This small molecule binds to this protein.
Small molecule (SMILES): Nc1ccn([C@H]2C[C@H](O)[C@@H](COP(=O)(O)O)O2)c(=O)n1

Sequence of chain 49.A:
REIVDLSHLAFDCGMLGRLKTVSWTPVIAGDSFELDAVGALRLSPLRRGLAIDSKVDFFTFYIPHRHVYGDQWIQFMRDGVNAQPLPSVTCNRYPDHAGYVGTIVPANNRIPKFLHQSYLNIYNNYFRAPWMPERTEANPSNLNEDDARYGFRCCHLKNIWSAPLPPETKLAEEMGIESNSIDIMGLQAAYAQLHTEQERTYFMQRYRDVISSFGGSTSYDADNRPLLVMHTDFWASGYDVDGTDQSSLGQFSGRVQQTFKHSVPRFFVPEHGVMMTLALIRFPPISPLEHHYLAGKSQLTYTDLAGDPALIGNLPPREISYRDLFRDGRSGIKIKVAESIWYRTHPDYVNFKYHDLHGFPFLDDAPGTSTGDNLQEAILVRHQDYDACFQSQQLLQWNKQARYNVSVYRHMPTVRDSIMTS

Sequence of chain 48.C:
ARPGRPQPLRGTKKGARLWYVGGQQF

Binding-site contacts:
Ligand atom O5' contacts residue ARG412 of chain 49.A at 3.1 Å (salt-bridge).
Ligand atom OP1 contacts residue ARG18 of chain 48.C at 4.0 Å.
Ligand atom O3' contacts residue ARG412 of chain 49.A at 4.3 Å.
Ligand atom C5' contacts residue ARG412 of chain 49.A at 3.0 Å.
Ligand atom OP2 contacts residue LYS21 of chain 48.C at 2.7 Å (salt-bridge).
Ligand atom P contacts residue ARG412 of chain 49.A at 2.7 Å.
Ligand atom C3' contacts residue ASN414 of chain 49.A at 4.5 Å.
Ligand atom C4' contacts residue ASN414 of chain 49.A at 3.0 Å.
Ligand atom C5' contacts residue ASN414 of chain 49.A at 3.3 Å.
Ligand atom C4' contacts residue VAL47 of chain 49.A at 4.1 Å (hydrophobic).
Ligand atom C4' contacts residue ARG412 of chain 49.A at 4.3 Å.
Ligand atom P contacts residue LYS21 of chain 48.C at 3.4 Å.
Ligand atom OP2 contacts residue ARG412 of chain 49.A at 1.4 Å (salt-bridge).
Ligand atom O4' contacts residue ASN414 of chain 49.A at 2.9 Å (h-bond).
Ligand atom C1' contacts residue ASN414 of chain 49.A at 4.1 Å.
Ligand atom C3' contacts residue VAL47 of chain 49.A at 4.0 Å (hydrophobic).
Ligand atom OP2 contacts residue ARG18 of chain 48.C at 3.7 Å.
Ligand atom OP1 contacts residue ARG412 of chain 49.A at 3.8 Å.
Ligand atom OP1 contacts residue LYS21 of chain 48.C at 3.9 Å.
Ligand atom C2' contacts residue VAL47 of chain 49.A at 4.3 Å (hydrophobic).
Ligand atom O3' contacts residue VAL47 of chain 49.A at 3.1 Å.